Binding-site contacts:
Ligand atom CAZ contacts residue GLU71 of chain 1.A at 3.3 Å.
Ligand atom CAS contacts residue VAL38 of chain 1.A at 3.8 Å (hydrophobic).
Ligand atom CAG contacts residue GLU71 of chain 1.A at 3.6 Å.
Ligand atom CAR contacts residue ASP168 of chain 1.A at 3.8 Å.
Ligand atom CBF contacts residue ASP168 of chain 1.A at 3.8 Å.
Ligand atom CAJ contacts residue LEU74 of chain 1.A at 3.6 Å (hydrophobic).
Ligand atom CAI contacts residue GLU71 of chain 1.A at 3.6 Å.
Ligand atom CAP contacts residue LEU108 of chain 1.A at 3.7 Å (hydrophobic).
Ligand atom N1 contacts residue ALA51 of chain 1.A at 3.5 Å.
Ligand atom CAZ contacts residue ASP168 of chain 1.A at 3.2 Å.
Ligand atom NBK contacts residue ASP168 of chain 1.A at 3.5 Å.
Ligand atom CAL contacts residue ASP168 of chain 1.A at 3.7 Å.
Ligand atom CBG contacts residue ASP168 of chain 1.A at 3.6 Å.
Ligand atom NAE contacts residue VAL30 of chain 1.A at 3.5 Å (h-bond).
Ligand atom CAQ contacts residue GLU71 of chain 1.A at 3.5 Å.
Ligand atom CAI contacts residue ARG70 of chain 1.A at 3.6 Å.
Ligand atom N3 contacts residue LEU108 of chain 1.A at 3.7 Å.
Ligand atom NAX contacts residue GLU71 of chain 1.A at 2.9 Å (salt-bridge).
Ligand atom CBC contacts residue GLU71 of chain 1.A at 3.7 Å.
Ligand atom NAV contacts residue ASP168 of chain 1.A at 3.5 Å.
Ligand atom NAW contacts residue ASP168 of chain 1.A at 3.6 Å.
Ligand atom CBA contacts residue GLU71 of chain 1.A at 3.7 Å.
Ligand atom C2 contacts residue ALA51 of chain 1.A at 3.4 Å (hydrophobic).
Ligand atom OAF contacts residue ASP168 of chain 1.A at 3.0 Å (salt-bridge).
Ligand atom CAB contacts residue MET78 of chain 1.A at 3.7 Å (hydrophobic).
Ligand atom C2 contacts residue MET109 of chain 1.A at 3.5 Å (hydrophobic).
Ligand atom OAF contacts residue LEU167 of chain 1.A at 3.3 Å.
Ligand atom CAP contacts residue MET109 of chain 1.A at 3.6 Å (hydrophobic).
Ligand atom CAC contacts residue HIS148 of chain 1.A at 3.7 Å.
Ligand atom N1 contacts residue THR106 of chain 1.A at 3.3 Å (h-bond).
Ligand atom C2 contacts residue THR106 of chain 1.A at 3.6 Å.
Ligand atom CAQ contacts residue ASP168 of chain 1.A at 3.6 Å.
Ligand atom N3 contacts residue MET109 of chain 1.A at 2.8 Å (h-bond).
Ligand atom OAF contacts residue ILE84 of chain 1.A at 3.7 Å.
Ligand atom NAW contacts residue GLU71 of chain 1.A at 2.8 Å (salt-bridge).
Ligand atom N3 contacts residue ALA51 of chain 1.A at 3.5 Å.
Ligand atom NAX contacts residue ASP168 of chain 1.A at 3.5 Å (salt-bridge).
Ligand atom CAG contacts residue ARG70 of chain 1.A at 3.1 Å.
Ligand atom CAO contacts residue VAL30 of chain 1.A at 3.8 Å (hydrophobic).
Ligand atom C2 contacts residue HIS107 of chain 1.A at 3.1 Å.

This small molecule binds to this protein.
Small molecule (SMILES): Cc1cccc(-n2nc(C(C)(C)C)cc2NC(=O)Nc2ccc(Nc3ncnc4ccc(N)cc34)cc2)c1

Sequence of chain 1.A:
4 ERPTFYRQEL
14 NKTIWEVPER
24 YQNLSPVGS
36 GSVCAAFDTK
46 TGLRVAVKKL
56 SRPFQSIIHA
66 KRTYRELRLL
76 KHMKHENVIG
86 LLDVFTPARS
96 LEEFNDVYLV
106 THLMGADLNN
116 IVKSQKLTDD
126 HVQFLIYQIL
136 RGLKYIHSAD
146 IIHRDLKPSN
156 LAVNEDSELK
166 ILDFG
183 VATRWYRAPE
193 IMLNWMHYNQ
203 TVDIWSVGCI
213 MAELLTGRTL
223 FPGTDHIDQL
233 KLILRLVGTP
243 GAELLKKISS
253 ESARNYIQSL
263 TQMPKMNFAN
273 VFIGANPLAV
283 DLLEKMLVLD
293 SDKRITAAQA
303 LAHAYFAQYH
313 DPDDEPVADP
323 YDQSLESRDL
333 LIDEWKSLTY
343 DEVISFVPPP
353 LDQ